Binding-site contacts:
Ligand atom N5 contacts residue PHE233 of chain 42.A at 3.2 Å.
Ligand atom C2 contacts residue ASP112 of chain 42.A at 2.8 Å.
Ligand atom C9 contacts residue ILE113 of chain 42.A at 3.7 Å (hydrophobic).
Ligand atom C7 contacts residue ASN228 of chain 42.A at 3.8 Å.
Ligand atom C7 contacts residue TYR201 of chain 42.A at 3.8 Å (hydrophobic).
Ligand atom C16 contacts residue PHE155 of chain 42.A at 3.9 Å (hydrophobic).
Ligand atom N6 contacts residue PHE155 of chain 42.A at 3.8 Å.
Ligand atom O3 contacts residue ILE113 of chain 42.A at 3.0 Å (h-bond).
Ligand atom O2 contacts residue PHE137 of chain 42.A at 4.0 Å.
Ligand atom C8 contacts residue TYR201 of chain 42.A at 3.3 Å (hydrophobic).
Ligand atom N5 contacts residue PHE137 of chain 42.A at 3.5 Å.
Ligand atom O3 contacts residue ASP112 of chain 42.A at 3.6 Å.
Ligand atom C13 contacts residue MET195 of chain 42.A at 3.9 Å (hydrophobic).
Ligand atom C19 contacts residue ILE24 of chain 42.C at 3.5 Å (hydrophobic).
Ligand atom N1 contacts residue THR114 of chain 42.A at 4.0 Å.
Ligand atom C22 contacts residue VAL179 of chain 42.A at 3.4 Å (hydrophobic).
Ligand atom N6 contacts residue ILE24 of chain 42.C at 3.9 Å.
Ligand atom C14 contacts residue PHE135 of chain 42.A at 3.7 Å (hydrophobic).
Ligand atom C19 contacts residue VAL192 of chain 42.A at 3.4 Å (hydrophobic).
Ligand atom C15 contacts residue MET195 of chain 42.A at 3.8 Å (hydrophobic).
Ligand atom C13 contacts residue ILE111 of chain 42.A at 4.0 Å (hydrophobic).
Ligand atom N1 contacts residue ASP112 of chain 42.A at 3.9 Å.
Ligand atom C15 contacts residue VAL192 of chain 42.A at 3.2 Å (hydrophobic).
Ligand atom C4 contacts residue TRP203 of chain 42.A at 4.0 Å (hydrophobic).
Ligand atom C17 contacts residue PHE155 of chain 42.A at 3.7 Å (hydrophobic).
Ligand atom C12 contacts residue MET195 of chain 42.A at 3.8 Å (hydrophobic).
Ligand atom C2 contacts residue THR114 of chain 42.A at 3.6 Å.
Ligand atom N2 contacts residue TRP203 of chain 42.A at 3.9 Å.
Ligand atom C5 contacts residue TRP203 of chain 42.A at 3.8 Å (hydrophobic).
Ligand atom O2 contacts residue PHE233 of chain 42.A at 3.0 Å.
Ligand atom C13 contacts residue PHE135 of chain 42.A at 3.4 Å (hydrophobic).
Ligand atom N4 contacts residue TRP203 of chain 42.A at 3.6 Å (h-bond).
Ligand atom C16 contacts residue ILE111 of chain 42.A at 3.5 Å (hydrophobic).
Ligand atom C3 contacts residue ASP112 of chain 42.A at 3.0 Å.
Ligand atom C14 contacts residue PHE155 of chain 42.A at 3.9 Å (hydrophobic).
Ligand atom C16 contacts residue PHE135 of chain 42.A at 3.4 Å (hydrophobic).
Ligand atom C14 contacts residue MET195 of chain 42.A at 3.9 Å (hydrophobic).
Ligand atom C18 contacts residue PHE155 of chain 42.A at 3.9 Å (hydrophobic).
Ligand atom O1 contacts residue MET195 of chain 42.A at 3.2 Å.
Ligand atom C17 contacts residue PHE135 of chain 42.A at 3.9 Å (hydrophobic).

Sequence of chain 43.C:
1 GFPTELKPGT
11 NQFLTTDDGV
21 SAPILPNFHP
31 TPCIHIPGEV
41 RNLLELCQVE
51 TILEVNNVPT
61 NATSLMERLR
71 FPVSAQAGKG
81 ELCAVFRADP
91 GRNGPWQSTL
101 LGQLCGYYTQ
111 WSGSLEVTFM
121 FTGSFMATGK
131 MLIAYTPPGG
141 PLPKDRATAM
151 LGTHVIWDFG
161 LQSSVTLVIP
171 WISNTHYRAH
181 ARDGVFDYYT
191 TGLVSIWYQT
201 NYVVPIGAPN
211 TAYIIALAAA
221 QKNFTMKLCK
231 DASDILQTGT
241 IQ

Sequence of chain 42.C:
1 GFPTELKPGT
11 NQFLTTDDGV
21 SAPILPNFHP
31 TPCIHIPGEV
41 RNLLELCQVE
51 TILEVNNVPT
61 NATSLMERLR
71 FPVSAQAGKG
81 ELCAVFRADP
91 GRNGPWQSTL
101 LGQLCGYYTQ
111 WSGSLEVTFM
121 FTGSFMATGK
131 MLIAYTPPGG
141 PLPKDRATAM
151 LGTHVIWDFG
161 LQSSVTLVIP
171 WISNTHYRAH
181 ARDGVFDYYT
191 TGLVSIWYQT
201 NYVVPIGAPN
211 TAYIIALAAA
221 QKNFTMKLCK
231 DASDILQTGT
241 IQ

Sequence of chain 42.A:
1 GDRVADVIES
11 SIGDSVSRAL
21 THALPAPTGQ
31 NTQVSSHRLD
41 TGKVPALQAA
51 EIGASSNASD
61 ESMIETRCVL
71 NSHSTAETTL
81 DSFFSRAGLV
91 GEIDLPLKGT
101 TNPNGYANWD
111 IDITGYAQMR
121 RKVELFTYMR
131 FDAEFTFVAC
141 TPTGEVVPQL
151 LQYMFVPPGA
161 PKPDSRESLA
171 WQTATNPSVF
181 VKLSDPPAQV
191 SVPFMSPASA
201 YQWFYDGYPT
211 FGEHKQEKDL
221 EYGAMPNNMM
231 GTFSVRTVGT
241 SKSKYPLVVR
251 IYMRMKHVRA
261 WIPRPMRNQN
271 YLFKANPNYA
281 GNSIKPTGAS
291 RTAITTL

This protein binds this small molecule.
Small molecule (SMILES): Cc1nc(-c2ccc(OCCCCCN3CCN(c4ccnc(N)c4)C3=O)cc2)no1